Binding-site contacts:
Ligand atom O1 contacts residue VAL123 of chain 1.G at 3.7 Å.
Ligand atom C15 contacts residue LEU95 of chain 1.G at 3.5 Å (hydrophobic).
Ligand atom C14 contacts residue VAL104 of chain 1.G at 3.4 Å (hydrophobic).
Ligand atom N6 contacts residue GLU121 of chain 1.G at 3.0 Å (salt-bridge).
Ligand atom O2 contacts residue LEU95 of chain 1.G at 3.5 Å.
Ligand atom N5 contacts residue GLU121 of chain 1.G at 3.5 Å (salt-bridge).
Ligand atom C10 contacts residue LEU173 of chain 1.G at 3.4 Å (hydrophobic).
Ligand atom N6 contacts residue MET120 of chain 1.G at 3.5 Å.
Ligand atom C9 contacts residue LEU173 of chain 1.G at 3.6 Å (hydrophobic).
Ligand atom O2 contacts residue PHE185 of chain 1.G at 2.9 Å (h-bond).
Ligand atom C12 contacts residue MET120 of chain 1.G at 3.6 Å (hydrophobic).
Ligand atom N3 contacts residue THR183 of chain 1.G at 2.9 Å (h-bond).
Ligand atom C10 contacts residue GLU121 of chain 1.G at 3.6 Å.
Ligand atom N1 contacts residue ASP184 of chain 1.G at 3.6 Å.
Ligand atom C2 contacts residue VAL57 of chain 1.G at 3.7 Å (hydrophobic).
Ligand atom N5 contacts residue LEU173 of chain 1.G at 3.5 Å.
Ligand atom C12 contacts residue THR183 of chain 1.G at 3.6 Å.
Ligand atom C12 contacts residue ASP184 of chain 1.G at 3.5 Å.
Ligand atom C3 contacts residue THR183 of chain 1.G at 3.5 Å.
Ligand atom N6 contacts residue LEU173 of chain 1.G at 3.7 Å.
Ligand atom O1 contacts residue TYR122 of chain 1.G at 3.4 Å.
Ligand atom C15 contacts residue GLU91 of chain 1.G at 3.4 Å.
Ligand atom O3 contacts residue ASP184 of chain 1.G at 3.3 Å (salt-bridge).
Ligand atom C11 contacts residue THR183 of chain 1.G at 3.3 Å.
Ligand atom C8 contacts residue LEU49 of chain 1.G at 3.7 Å (hydrophobic).
Ligand atom N5 contacts residue VAL123 of chain 1.G at 3.1 Å (h-bond).
Ligand atom O2 contacts residue GLU91 of chain 1.G at 2.6 Å (salt-bridge).
Ligand atom C21 contacts residue LYS72 of chain 1.G at 3.4 Å.
Ligand atom C11 contacts residue ASP184 of chain 1.G at 3.5 Å.
Ligand atom N4 contacts residue PHE327 of chain 1.G at 3.5 Å.
Ligand atom N5 contacts residue TYR122 of chain 1.G at 3.6 Å.
Ligand atom C23 contacts residue GLY55 of chain 1.G at 3.5 Å.
Ligand atom O2 contacts residue ASP184 of chain 1.G at 3.5 Å.
Ligand atom C5 contacts residue THR183 of chain 1.G at 3.3 Å.
Ligand atom C14 contacts residue LEU95 of chain 1.G at 3.7 Å (hydrophobic).
Ligand atom N7 contacts residue ASP184 of chain 1.G at 3.0 Å (salt-bridge).
Ligand atom N1 contacts residue LYS72 of chain 1.G at 3.3 Å (salt-bridge).
Ligand atom C13 contacts residue GLU91 of chain 1.G at 3.4 Å.
Ligand atom C20 contacts residue LYS72 of chain 1.G at 3.4 Å.
Ligand atom O1 contacts residue PHE327 of chain 1.G at 3.4 Å.

Sequence of chain 1.G:
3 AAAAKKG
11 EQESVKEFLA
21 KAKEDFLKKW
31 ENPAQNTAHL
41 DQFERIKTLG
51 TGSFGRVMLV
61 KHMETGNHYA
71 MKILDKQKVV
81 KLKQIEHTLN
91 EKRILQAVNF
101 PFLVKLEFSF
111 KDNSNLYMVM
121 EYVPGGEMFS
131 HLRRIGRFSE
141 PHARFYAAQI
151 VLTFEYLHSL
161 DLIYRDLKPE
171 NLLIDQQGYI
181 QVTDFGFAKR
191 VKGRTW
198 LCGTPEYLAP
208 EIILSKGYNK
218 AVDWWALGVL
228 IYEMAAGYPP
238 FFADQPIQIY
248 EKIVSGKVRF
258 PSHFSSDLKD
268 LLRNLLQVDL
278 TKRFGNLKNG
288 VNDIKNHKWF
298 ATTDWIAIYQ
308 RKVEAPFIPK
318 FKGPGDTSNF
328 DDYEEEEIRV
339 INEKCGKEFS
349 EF

A small-molecule ligand and the protein it binds are described below.
Small molecule (SMILES): CCn1c(C2=C(N)NON2)nc2c(C#CC(C)(C)O)nc(O[C@@H](CCN)c3ccccc3)cc21